Binding-site contacts:
Ligand atom C4 contacts residue GLY90 of chain 1.A at 3.7 Å.
Ligand atom C9 contacts residue ALA34 of chain 1.A at 3.7 Å (hydrophobic).
Ligand atom C15 contacts residue LYS36 of chain 1.A at 3.5 Å.
Ligand atom N4 contacts residue LYS141 of chain 1.A at 2.8 Å (salt-bridge).
Ligand atom C25 contacts residue ILE15 of chain 1.A at 3.6 Å (hydrophobic).
Ligand atom C22 contacts residue LYS141 of chain 1.A at 3.7 Å.
Ligand atom C4 contacts residue HIS87 of chain 1.A at 3.3 Å.
Ligand atom N1 contacts residue ALA34 of chain 1.A at 3.3 Å.
Ligand atom C2 contacts residue GLY90 of chain 1.A at 3.4 Å.
Ligand atom C8 contacts residue HIS87 of chain 1.A at 3.8 Å.
Ligand atom O5 contacts residue HIS87 of chain 1.A at 2.8 Å (h-bond).
Ligand atom N1 contacts residue ASP85 of chain 1.A at 2.9 Å (salt-bridge).
Ligand atom C5 contacts residue ILE15 of chain 1.A at 3.6 Å (hydrophobic).
Ligand atom C23 contacts residue LYS141 of chain 1.A at 3.8 Å.
Ligand atom C8 contacts residue ALA34 of chain 1.A at 3.7 Å (hydrophobic).
Ligand atom C28 contacts residue LYS141 of chain 1.A at 3.2 Å.
Ligand atom N2 contacts residue VAL23 of chain 1.A at 3.7 Å.
Ligand atom C27 contacts residue LYS141 of chain 1.A at 3.3 Å.
Ligand atom C26 contacts residue LYS17 of chain 1.A at 3.5 Å.
Ligand atom C10 contacts residue LEU144 of chain 1.A at 3.5 Å (hydrophobic).
Ligand atom C1 contacts residue ILE15 of chain 1.A at 3.5 Å (hydrophobic).
Ligand atom C8 contacts residue LEU144 of chain 1.A at 3.7 Å (hydrophobic).
Ligand atom C15 contacts residue ASP155 of chain 1.A at 3.8 Å.
Ligand atom C9 contacts residue ASP85 of chain 1.A at 3.8 Å.
Ligand atom N1 contacts residue SER84 of chain 1.A at 3.8 Å.
Ligand atom N1 contacts residue LEU144 of chain 1.A at 3.6 Å.
Ligand atom C26 contacts residue VAL23 of chain 1.A at 3.8 Å (hydrophobic).
Ligand atom C6 contacts residue ILE15 of chain 1.A at 3.8 Å (hydrophobic).
Ligand atom C9 contacts residue LEU64 of chain 1.A at 3.8 Å (hydrophobic).
Ligand atom C6 contacts residue LEU144 of chain 1.A at 3.7 Å (hydrophobic).
Ligand atom O4 contacts residue GLY16 of chain 1.A at 3.5 Å.
Ligand atom C3 contacts residue HIS87 of chain 1.A at 3.5 Å.
Ligand atom C3 contacts residue GLY90 of chain 1.A at 3.3 Å.
Ligand atom O6 contacts residue LYS141 of chain 1.A at 3.2 Å (salt-bridge).
Ligand atom C9 contacts residue LEU144 of chain 1.A at 3.6 Å (hydrophobic).
Ligand atom C7 contacts residue LEU144 of chain 1.A at 3.6 Å (hydrophobic).
Ligand atom O5 contacts residue TYR86 of chain 1.A at 3.4 Å.
Ligand atom C9 contacts residue SER84 of chain 1.A at 3.4 Å.
Ligand atom C17 contacts residue VAL23 of chain 1.A at 3.6 Å (hydrophobic).
Ligand atom C4 contacts residue ILE15 of chain 1.A at 3.6 Å (hydrophobic).

The small molecule below binds the protein below.
Small molecule (SMILES): CN[C@@H]1C[C@H]2O[C@@](C)([C@@H]1OC)n1c3ccccc3c3c4c(c5c6ccccc6n2c5c31)C(=O)NC4

Sequence of chain 1.A:
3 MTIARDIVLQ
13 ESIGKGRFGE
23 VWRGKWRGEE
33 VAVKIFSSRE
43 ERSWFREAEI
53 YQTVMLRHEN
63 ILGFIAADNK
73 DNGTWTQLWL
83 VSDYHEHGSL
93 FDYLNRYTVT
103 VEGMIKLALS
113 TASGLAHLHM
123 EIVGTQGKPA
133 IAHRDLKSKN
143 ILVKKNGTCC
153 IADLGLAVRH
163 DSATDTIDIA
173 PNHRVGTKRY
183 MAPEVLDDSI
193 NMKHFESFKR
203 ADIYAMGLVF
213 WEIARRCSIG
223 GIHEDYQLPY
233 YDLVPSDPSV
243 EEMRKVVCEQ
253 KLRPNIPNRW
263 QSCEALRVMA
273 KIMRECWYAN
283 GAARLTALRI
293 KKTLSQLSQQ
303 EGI